Sequence of chain 3.A:
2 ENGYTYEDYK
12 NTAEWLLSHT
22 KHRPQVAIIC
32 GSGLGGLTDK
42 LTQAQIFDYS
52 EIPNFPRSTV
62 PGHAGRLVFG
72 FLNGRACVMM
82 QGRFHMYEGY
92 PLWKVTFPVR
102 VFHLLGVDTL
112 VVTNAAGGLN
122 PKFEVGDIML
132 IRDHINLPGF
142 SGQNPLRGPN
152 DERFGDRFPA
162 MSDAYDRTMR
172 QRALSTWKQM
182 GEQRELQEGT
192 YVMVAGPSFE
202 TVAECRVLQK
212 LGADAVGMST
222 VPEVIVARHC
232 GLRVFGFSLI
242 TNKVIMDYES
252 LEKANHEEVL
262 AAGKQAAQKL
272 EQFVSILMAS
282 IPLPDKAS

Binding-site contacts:
Ligand atom O2' contacts residue SO41 of chain 1.D at 2.9 Å (h-bond).
Ligand atom O3' contacts residue SO41 of chain 1.D at 3.2 Å (h-bond).
Ligand atom C3' contacts residue PHE159 of chain 3.A at 3.6 Å (hydrophobic).
Ligand atom C2 contacts residue MET219 of chain 1.A at 3.3 Å (hydrophobic).
Ligand atom O5' contacts residue HIS257 of chain 1.A at 2.6 Å (h-bond).
Ligand atom N3 contacts residue MET219 of chain 1.A at 3.4 Å.
Ligand atom C2' contacts residue SO41 of chain 1.D at 3.7 Å.
Ligand atom C6 contacts residue ASN243 of chain 1.A at 3.7 Å.
Ligand atom N7 contacts residue THR242 of chain 1.A at 3.4 Å (h-bond).
Ligand atom O3' contacts residue PHE159 of chain 3.A at 3.7 Å.
Ligand atom C2 contacts residue GLU201 of chain 1.A at 3.2 Å.
Ligand atom N4' contacts residue SO41 of chain 1.D at 3.9 Å.
Ligand atom N4' contacts residue ALA116 of chain 1.A at 3.4 Å (h-bond).
Ligand atom O6 contacts residue GLY118 of chain 1.A at 3.8 Å.
Ligand atom N3 contacts residue GLY218 of chain 1.A at 3.6 Å.
Ligand atom N3 contacts residue VAL217 of chain 1.A at 3.8 Å.
Ligand atom N1 contacts residue GLU201 of chain 1.A at 2.5 Å (salt-bridge).
Ligand atom C5' contacts residue HIS257 of chain 1.A at 3.1 Å.
Ligand atom C4' contacts residue SO41 of chain 1.D at 3.8 Å.
Ligand atom N7 contacts residue ASN243 of chain 1.A at 2.9 Å (h-bond).
Ligand atom O5' contacts residue PHE200 of chain 1.A at 3.6 Å.
Ligand atom C8 contacts residue THR242 of chain 1.A at 3.3 Å.
Ligand atom O6 contacts residue ASN243 of chain 1.A at 3.1 Å (h-bond).
Ligand atom C4 contacts residue VAL217 of chain 1.A at 3.8 Å (hydrophobic).
Ligand atom C8 contacts residue ALA116 of chain 1.A at 3.6 Å (hydrophobic).
Ligand atom N1 contacts residue VAL217 of chain 1.A at 3.7 Å.
Ligand atom C1' contacts residue ALA116 of chain 1.A at 3.0 Å (hydrophobic).
Ligand atom N7 contacts residue ALA117 of chain 1.A at 3.8 Å.
Ligand atom C5 contacts residue GLY118 of chain 1.A at 3.9 Å.
Ligand atom N7 contacts residue GLY118 of chain 1.A at 3.8 Å.
Ligand atom O2' contacts residue MET219 of chain 1.A at 3.1 Å.
Ligand atom C2 contacts residue VAL217 of chain 1.A at 3.8 Å (hydrophobic).
Ligand atom C6 contacts residue GLU201 of chain 1.A at 3.3 Å.
Ligand atom O3' contacts residue TYR88 of chain 1.A at 3.0 Å (h-bond).
Ligand atom C4' contacts residue SER33 of chain 1.A at 3.5 Å.
Ligand atom C5 contacts residue ASN243 of chain 1.A at 3.7 Å.
Ligand atom O6 contacts residue VAL245 of chain 1.A at 3.7 Å.
Ligand atom O3' contacts residue HIS86 of chain 1.A at 3.4 Å (h-bond).
Ligand atom O6 contacts residue GLU201 of chain 1.A at 3.2 Å (salt-bridge).
Ligand atom C9 contacts residue ALA116 of chain 1.A at 3.3 Å (hydrophobic).

Sequence of chain 1.A:
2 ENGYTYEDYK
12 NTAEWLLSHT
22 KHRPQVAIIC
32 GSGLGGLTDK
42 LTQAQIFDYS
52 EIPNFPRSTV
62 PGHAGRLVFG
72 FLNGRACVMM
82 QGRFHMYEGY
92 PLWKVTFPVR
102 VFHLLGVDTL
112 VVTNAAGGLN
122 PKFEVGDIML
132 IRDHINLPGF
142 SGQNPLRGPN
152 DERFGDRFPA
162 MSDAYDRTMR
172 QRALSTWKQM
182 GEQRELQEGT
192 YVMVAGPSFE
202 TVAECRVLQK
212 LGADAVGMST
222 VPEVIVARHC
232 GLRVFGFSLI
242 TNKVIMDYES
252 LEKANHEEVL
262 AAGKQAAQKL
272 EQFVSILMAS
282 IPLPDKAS

The small molecule below binds the protein below.
Small molecule (SMILES): O=c1[nH]cnc2c([C@@H]3N[C@H](CO)[C@@H](O)[C@H]3O)c[nH]c12